A protein and the small-molecule ligand that binds it are described below.
Small molecule (SMILES): CCCCCCCCCCO[C@@H]1O[C@H](CO)[C@@H](O[C@H]2O[C@H](CO)[C@@H](O)[C@H](O)[C@H]2O)[C@H](O)[C@H]1O

Sequence of chain 1.Y:
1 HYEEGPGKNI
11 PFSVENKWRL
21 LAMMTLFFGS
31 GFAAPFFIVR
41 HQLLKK

Binding-site contacts:
Ligand atom O1 contacts residue TYR35 of chain 1.Z at 3.0 Å.
Ligand atom C18 contacts residue LEU28 of chain 1.Z at 3.7 Å (hydrophobic).
Ligand atom O3 contacts residue HIS36 of chain 1.Z at 3.5 Å.
Ligand atom C10 contacts residue TYR35 of chain 1.Z at 3.6 Å (hydrophobic).
Ligand atom C9 contacts residue TYR35 of chain 1.Z at 4.0 Å (hydrophobic).
Ligand atom O61 contacts residue TRP95 of chain 1.Q at 2.9 Å (h-bond).
Ligand atom C37 contacts residue PHE459 of chain 1.N at 3.6 Å (hydrophobic).
Ligand atom C57 contacts residue TRP95 of chain 1.Q at 3.5 Å (hydrophobic).
Ligand atom O16 contacts residue LEU27 of chain 1.Z at 4.0 Å.
Ligand atom C4 contacts residue TRP95 of chain 1.Q at 4.1 Å (hydrophobic).
Ligand atom O55 contacts residue HIS36 of chain 1.Z at 4.0 Å.
Ligand atom C31 contacts residue TRP95 of chain 1.Q at 3.9 Å (hydrophobic).
Ligand atom O49 contacts residue GLY31 of chain 1.Z at 4.1 Å.
Ligand atom C22 contacts residue TRP95 of chain 1.Q at 3.9 Å (hydrophobic).
Ligand atom C43 contacts residue LEU35 of chain 1.N at 3.8 Å (hydrophobic).
Ligand atom C57 contacts residue TYR35 of chain 1.Z at 4.1 Å (hydrophobic).
Ligand atom C1 contacts residue TRP32 of chain 1.Z at 3.6 Å (hydrophobic).
Ligand atom C5 contacts residue TYR35 of chain 1.Z at 4.1 Å (hydrophobic).
Ligand atom O61 contacts residue TYR99 of chain 1.Q at 4.0 Å.
Ligand atom C43 contacts residue PHE459 of chain 1.N at 3.9 Å (hydrophobic).
Ligand atom C40 contacts residue ALA30 of chain 1.Z at 4.1 Å (hydrophobic).
Ligand atom O16 contacts residue LEU28 of chain 1.Z at 3.9 Å.
Ligand atom O49 contacts residue LEU28 of chain 1.Z at 2.9 Å (h-bond).
Ligand atom C1 contacts residue LEU28 of chain 1.Z at 3.9 Å (hydrophobic).
Ligand atom C25 contacts residue TRP95 of chain 1.Q at 3.3 Å (hydrophobic).
Ligand atom C40 contacts residue LEU462 of chain 1.N at 4.1 Å (hydrophobic).
Ligand atom C1 contacts residue GLY31 of chain 1.Z at 3.8 Å.
Ligand atom O16 contacts residue TRP95 of chain 1.Q at 3.9 Å.
Ligand atom C28 contacts residue TRP95 of chain 1.Q at 4.1 Å (hydrophobic).
Ligand atom O16 contacts residue GLY31 of chain 1.Z at 3.7 Å.
Ligand atom C6 contacts residue TRP95 of chain 1.Q at 4.1 Å (hydrophobic).
Ligand atom C28 contacts residue LEU27 of chain 1.Z at 3.7 Å (hydrophobic).
Ligand atom C11 contacts residue TYR35 of chain 1.Z at 4.1 Å (hydrophobic).
Ligand atom C34 contacts residue LEU27 of chain 1.Z at 4.0 Å (hydrophobic).
Ligand atom C43 contacts residue PHE36 of chain 1.Y at 4.0 Å (hydrophobic).
Ligand atom O49 contacts residue TRP32 of chain 1.Z at 3.5 Å (h-bond).
Ligand atom O6 contacts residue TYR35 of chain 1.Z at 3.2 Å (h-bond).
Ligand atom O5 contacts residue TRP95 of chain 1.Q at 3.2 Å.
Ligand atom C19 contacts residue LEU27 of chain 1.Z at 3.3 Å (hydrophobic).
Ligand atom O55 contacts residue TRP32 of chain 1.Z at 3.2 Å.

Sequence of chain 1.Z:
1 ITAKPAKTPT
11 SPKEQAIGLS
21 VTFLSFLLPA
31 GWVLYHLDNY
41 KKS

Sequence of chain 1.Q:
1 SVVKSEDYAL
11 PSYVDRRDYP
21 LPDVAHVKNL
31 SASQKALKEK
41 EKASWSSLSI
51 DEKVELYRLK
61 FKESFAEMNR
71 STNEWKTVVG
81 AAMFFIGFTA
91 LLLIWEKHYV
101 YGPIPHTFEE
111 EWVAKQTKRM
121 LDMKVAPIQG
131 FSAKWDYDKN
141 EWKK

Sequence of chain 1.N:
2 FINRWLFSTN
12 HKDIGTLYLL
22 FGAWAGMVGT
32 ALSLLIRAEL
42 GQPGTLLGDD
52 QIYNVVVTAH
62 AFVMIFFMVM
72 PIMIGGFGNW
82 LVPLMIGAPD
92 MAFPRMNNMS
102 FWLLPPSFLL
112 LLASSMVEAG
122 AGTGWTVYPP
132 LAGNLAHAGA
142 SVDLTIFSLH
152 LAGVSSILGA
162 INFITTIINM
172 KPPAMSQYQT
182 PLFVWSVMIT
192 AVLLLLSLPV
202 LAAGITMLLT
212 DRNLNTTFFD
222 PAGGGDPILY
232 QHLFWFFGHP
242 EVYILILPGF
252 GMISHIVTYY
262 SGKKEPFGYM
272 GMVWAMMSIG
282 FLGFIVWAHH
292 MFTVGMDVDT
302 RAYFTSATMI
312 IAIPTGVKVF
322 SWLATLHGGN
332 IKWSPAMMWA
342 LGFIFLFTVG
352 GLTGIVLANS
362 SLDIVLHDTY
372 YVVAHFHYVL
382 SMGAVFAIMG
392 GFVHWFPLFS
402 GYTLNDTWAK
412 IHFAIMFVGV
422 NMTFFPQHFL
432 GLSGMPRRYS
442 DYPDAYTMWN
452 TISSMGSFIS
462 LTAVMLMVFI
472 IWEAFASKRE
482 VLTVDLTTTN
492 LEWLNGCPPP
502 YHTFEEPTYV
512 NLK